Sequence of chain 1.L:
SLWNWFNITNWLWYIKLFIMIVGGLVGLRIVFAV

Binding-site contacts:
Ligand atom C2 contacts residue TRP24 of chain 1.L at 4.0 Å (hydrophobic).
Ligand atom C5 contacts residue TYR54 of chain 1.K at 4.3 Å (hydrophobic).
Ligand atom O1 contacts residue PHE105 of chain 1.K at 2.9 Å (h-bond).
Ligand atom P1 contacts residue GLY104 of chain 1.K at 4.3 Å.
Ligand atom C3 contacts residue TYR35 of chain 1.K at 3.8 Å (hydrophobic).
Ligand atom P1 contacts residue PHE105 of chain 1.K at 4.2 Å.
Ligand atom C3 contacts residue TYR54 of chain 1.K at 4.0 Å (hydrophobic).
Ligand atom O1 contacts residue GLY104 of chain 1.K at 3.1 Å.
Ligand atom O2 contacts residue PHE105 of chain 1.K at 4.4 Å.
Ligand atom C3 contacts residue TRP24 of chain 1.L at 4.2 Å (hydrophobic).

A protein and the small-molecule ligand that binds it are described below.
Small molecule (SMILES): C[N+](C)(C)CCOP(=O)(O)O

Sequence of chain 1.K:
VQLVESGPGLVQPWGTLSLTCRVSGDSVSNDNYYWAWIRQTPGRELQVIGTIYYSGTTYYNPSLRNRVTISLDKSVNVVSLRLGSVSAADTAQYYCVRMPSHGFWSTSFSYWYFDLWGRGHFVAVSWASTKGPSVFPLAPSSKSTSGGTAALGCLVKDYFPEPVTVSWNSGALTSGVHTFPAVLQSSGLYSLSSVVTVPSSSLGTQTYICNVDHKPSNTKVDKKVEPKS